This protein binds this small molecule.
Small molecule (SMILES): C[C@@H](N1CN([C@H]2c3ccccc3CSc3ccccc32)n2ccc(=O)c(O)c2C1=O)C(F)(F)F

Sequence of chain 3.A:
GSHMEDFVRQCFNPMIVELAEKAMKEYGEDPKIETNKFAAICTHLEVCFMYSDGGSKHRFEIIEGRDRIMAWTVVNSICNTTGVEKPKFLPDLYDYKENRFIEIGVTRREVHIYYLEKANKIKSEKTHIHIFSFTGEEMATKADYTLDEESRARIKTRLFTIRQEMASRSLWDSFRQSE

Binding-site contacts:
Ligand atom O15 contacts residue MN1 of chain 3.B at 2.4 Å.
Ligand atom O17 contacts residue LYS135 of chain 3.A at 3.3 Å (salt-bridge).
Ligand atom C01 contacts residue LYS135 of chain 3.A at 3.4 Å.
Ligand atom C51 contacts residue ILE58 of chain 3.A at 3.6 Å (hydrophobic).
Ligand atom C08 contacts residue HIS61 of chain 3.A at 3.8 Å.
Ligand atom O15 contacts residue GLU81 of chain 3.A at 3.5 Å (salt-bridge).
Ligand atom C53 contacts residue ILE58 of chain 3.A at 3.5 Å (hydrophobic).
Ligand atom C49 contacts residue ILE58 of chain 3.A at 3.8 Å (hydrophobic).
Ligand atom O18 contacts residue GLU81 of chain 3.A at 3.1 Å (salt-bridge).
Ligand atom C08 contacts residue MN1 of chain 3.C at 3.1 Å.
Ligand atom C47 contacts residue ILE58 of chain 3.A at 3.9 Å (hydrophobic).
Ligand atom O15 contacts residue MN1 of chain 3.C at 2.0 Å.
Ligand atom C01 contacts residue GLU120 of chain 3.A at 3.3 Å.
Ligand atom C07 contacts residue MN1 of chain 3.C at 3.6 Å.
Ligand atom O18 contacts residue MN1 of chain 3.C at 2.1 Å.
Ligand atom C02 contacts residue TYR131 of chain 3.A at 3.4 Å (hydrophobic).
Ligand atom C30 contacts residue ILE58 of chain 3.A at 3.9 Å (hydrophobic).
Ligand atom C51 contacts residue ALA57 of chain 3.A at 3.6 Å (hydrophobic).
Ligand atom C49 contacts residue HIS61 of chain 3.A at 3.5 Å.
Ligand atom C23 contacts residue TYR44 of chain 3.A at 3.5 Å (hydrophobic).
Ligand atom C43 contacts residue TYR44 of chain 3.A at 3.8 Å (hydrophobic).
Ligand atom C02 contacts residue LYS135 of chain 3.A at 3.8 Å.
Ligand atom O17 contacts residue GLU120 of chain 3.A at 2.6 Å (salt-bridge).
Ligand atom O15 contacts residue GLU120 of chain 3.A at 3.2 Å (salt-bridge).
Ligand atom O15 contacts residue HIS61 of chain 3.A at 3.4 Å.
Ligand atom C14 contacts residue MN1 of chain 3.C at 3.1 Å.
Ligand atom C31 contacts residue ILE58 of chain 3.A at 3.7 Å (hydrophobic).
Ligand atom C08 contacts residue MN1 of chain 3.B at 2.9 Å.
Ligand atom F28 contacts residue TYR44 of chain 3.A at 3.8 Å.
Ligand atom C08 contacts residue GLU120 of chain 3.A at 3.5 Å.
Ligand atom C01 contacts residue MN1 of chain 3.B at 2.6 Å.
Ligand atom O17 contacts residue HIS61 of chain 3.A at 2.9 Å (h-bond).
Ligand atom F28 contacts residue LEU107 of chain 3.A at 3.7 Å.
Ligand atom C01 contacts residue HIS61 of chain 3.A at 3.5 Å.
Ligand atom O15 contacts residue ASP109 of chain 3.A at 2.9 Å (salt-bridge).
Ligand atom O17 contacts residue MN1 of chain 3.B at 1.9 Å.
Ligand atom O17 contacts residue ILE121 of chain 3.A at 2.8 Å (h-bond).
Ligand atom F29 contacts residue LEU107 of chain 3.A at 3.8 Å.
Ligand atom C43 contacts residue ALA40 of chain 3.A at 3.8 Å (hydrophobic).
Ligand atom O17 contacts residue ASP109 of chain 3.A at 3.9 Å.